The small molecule below binds the protein below.
Small molecule (SMILES): CC(=O)N[C@@H]1[C@@H](O)[C@H](O)[C@@H](CO)O[C@H]1O

Binding-site contacts:
Ligand atom O6 contacts residue ASN290 of chain 1.I at 2.5 Å (h-bond).
Ligand atom O4 contacts residue ASN290 of chain 1.I at 4.1 Å.
Ligand atom O5 contacts residue ASN290 of chain 1.I at 3.6 Å.
Ligand atom C4 contacts residue ASN290 of chain 1.I at 3.6 Å.
Ligand atom C5 contacts residue ASN290 of chain 1.I at 3.5 Å.
Ligand atom C6 contacts residue ASN290 of chain 1.I at 2.7 Å.

Sequence of chain 1.I:
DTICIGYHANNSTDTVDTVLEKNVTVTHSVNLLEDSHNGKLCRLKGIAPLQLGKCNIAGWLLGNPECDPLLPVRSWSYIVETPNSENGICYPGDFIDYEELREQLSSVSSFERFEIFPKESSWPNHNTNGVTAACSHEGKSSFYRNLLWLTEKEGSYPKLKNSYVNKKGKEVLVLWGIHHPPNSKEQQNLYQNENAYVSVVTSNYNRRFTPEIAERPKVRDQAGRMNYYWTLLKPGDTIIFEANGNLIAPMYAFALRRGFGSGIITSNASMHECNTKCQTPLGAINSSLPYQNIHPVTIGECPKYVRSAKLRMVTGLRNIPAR